Sequence of chain 1.A:
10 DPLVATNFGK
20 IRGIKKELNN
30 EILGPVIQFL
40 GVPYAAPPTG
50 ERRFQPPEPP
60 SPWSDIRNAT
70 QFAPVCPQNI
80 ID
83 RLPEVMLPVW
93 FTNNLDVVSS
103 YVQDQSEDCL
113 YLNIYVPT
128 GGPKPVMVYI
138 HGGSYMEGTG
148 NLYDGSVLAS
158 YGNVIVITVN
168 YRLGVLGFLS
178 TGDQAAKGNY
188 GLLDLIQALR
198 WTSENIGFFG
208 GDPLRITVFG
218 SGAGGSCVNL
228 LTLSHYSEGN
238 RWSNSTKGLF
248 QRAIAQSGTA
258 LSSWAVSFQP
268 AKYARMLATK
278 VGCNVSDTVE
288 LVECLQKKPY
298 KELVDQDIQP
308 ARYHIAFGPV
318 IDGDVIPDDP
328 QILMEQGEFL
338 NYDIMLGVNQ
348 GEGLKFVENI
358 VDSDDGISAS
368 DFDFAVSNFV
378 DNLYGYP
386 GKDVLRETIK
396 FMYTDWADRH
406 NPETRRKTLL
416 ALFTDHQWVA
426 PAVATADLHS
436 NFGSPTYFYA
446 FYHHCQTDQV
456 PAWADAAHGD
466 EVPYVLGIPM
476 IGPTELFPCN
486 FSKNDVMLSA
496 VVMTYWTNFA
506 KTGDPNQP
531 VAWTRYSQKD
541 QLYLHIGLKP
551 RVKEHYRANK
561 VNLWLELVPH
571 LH

A protein and the small-molecule ligand that binds it are described below.
Small molecule (SMILES): CC(=O)N[C@@H]1[C@@H](O)[C@H](O)[C@@H](CO)O[C@H]1O

Binding-site contacts:
Ligand atom O6 contacts residue THR69 of chain 1.A at 3.8 Å.
Ligand atom O5 contacts residue ASN67 of chain 1.A at 2.3 Å (h-bond).
Ligand atom C1 contacts residue ASN67 of chain 1.A at 1.4 Å.
Ligand atom C3 contacts residue ARG21 of chain 1.A at 3.9 Å.
Ligand atom C1 contacts residue ARG21 of chain 1.A at 3.4 Å.
Ligand atom C4 contacts residue ASN67 of chain 1.A at 4.2 Å.
Ligand atom C7 contacts residue ASN67 of chain 1.A at 3.7 Å.
Ligand atom C6 contacts residue ARG21 of chain 1.A at 4.2 Å.
Ligand atom C3 contacts residue ASN67 of chain 1.A at 3.8 Å.
Ligand atom N2 contacts residue ASN67 of chain 1.A at 3.0 Å (h-bond).
Ligand atom O5 contacts residue ARG21 of chain 1.A at 3.9 Å.
Ligand atom N2 contacts residue ARG21 of chain 1.A at 3.7 Å.
Ligand atom C5 contacts residue ARG21 of chain 1.A at 3.6 Å.
Ligand atom C2 contacts residue ASN67 of chain 1.A at 2.5 Å.
Ligand atom O7 contacts residue ASN67 of chain 1.A at 4.0 Å.
Ligand atom O6 contacts residue ASN67 of chain 1.A at 4.4 Å.
Ligand atom C5 contacts residue ASN67 of chain 1.A at 3.6 Å.
Ligand atom C2 contacts residue ARG21 of chain 1.A at 3.9 Å.